A small-molecule ligand and the protein it binds are described below.
Small molecule (SMILES): CC(=O)N[C@@H]1[C@@H](O)[C@H](O)[C@@H](CO)O[C@H]1O

Sequence of chain 1.C:
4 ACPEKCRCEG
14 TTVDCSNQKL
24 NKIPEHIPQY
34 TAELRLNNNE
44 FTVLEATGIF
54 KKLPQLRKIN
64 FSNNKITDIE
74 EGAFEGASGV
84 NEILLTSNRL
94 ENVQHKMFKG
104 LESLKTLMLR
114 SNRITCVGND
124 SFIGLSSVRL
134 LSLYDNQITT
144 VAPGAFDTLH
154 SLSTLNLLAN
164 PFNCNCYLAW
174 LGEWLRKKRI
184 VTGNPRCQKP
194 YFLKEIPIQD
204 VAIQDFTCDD

Binding-site contacts:
Ligand atom C4 contacts residue ASN122 of chain 1.C at 3.5 Å.
Ligand atom O6 contacts residue ASN122 of chain 1.C at 3.4 Å (h-bond).
Ligand atom C1 contacts residue ASN122 of chain 1.C at 1.4 Å.
Ligand atom O3 contacts residue ASN122 of chain 1.C at 4.2 Å.
Ligand atom C5 contacts residue ASN122 of chain 1.C at 3.1 Å.
Ligand atom C2 contacts residue ASN122 of chain 1.C at 2.8 Å.
Ligand atom N2 contacts residue ASN122 of chain 1.C at 3.8 Å.
Ligand atom O5 contacts residue ASN122 of chain 1.C at 2.3 Å (h-bond).
Ligand atom C6 contacts residue ASN122 of chain 1.C at 3.4 Å.
Ligand atom C3 contacts residue ASN122 of chain 1.C at 3.7 Å.
Ligand atom O6 contacts residue ILE126 of chain 1.C at 4.5 Å.
Ligand atom O6 contacts residue ASP123 of chain 1.C at 3.9 Å.